A protein and the small-molecule ligand that binds it are described below.
Small molecule (SMILES): Nc1ncnc2c1ncn2[C@H]1C[C@H](O)[C@@H](COP(=O)(O)O)O1

Sequence of chain 1.E:
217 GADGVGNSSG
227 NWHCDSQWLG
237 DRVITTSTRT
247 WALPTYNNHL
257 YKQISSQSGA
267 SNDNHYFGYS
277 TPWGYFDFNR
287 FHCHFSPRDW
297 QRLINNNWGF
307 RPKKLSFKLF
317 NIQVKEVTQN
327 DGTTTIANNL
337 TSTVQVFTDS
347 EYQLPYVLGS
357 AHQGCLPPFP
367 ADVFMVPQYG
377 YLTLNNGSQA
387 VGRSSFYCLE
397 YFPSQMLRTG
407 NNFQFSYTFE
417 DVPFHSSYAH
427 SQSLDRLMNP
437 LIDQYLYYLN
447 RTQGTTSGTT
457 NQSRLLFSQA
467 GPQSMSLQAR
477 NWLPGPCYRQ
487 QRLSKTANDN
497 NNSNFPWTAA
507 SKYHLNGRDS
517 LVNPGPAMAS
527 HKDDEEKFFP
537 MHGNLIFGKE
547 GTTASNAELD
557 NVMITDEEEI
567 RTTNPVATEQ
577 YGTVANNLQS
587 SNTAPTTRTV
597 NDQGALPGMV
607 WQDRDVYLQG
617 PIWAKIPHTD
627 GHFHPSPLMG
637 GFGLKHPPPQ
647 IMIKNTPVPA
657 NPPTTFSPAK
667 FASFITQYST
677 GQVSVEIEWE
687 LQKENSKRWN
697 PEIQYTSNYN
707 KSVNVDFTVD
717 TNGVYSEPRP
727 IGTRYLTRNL

Binding-site contacts:
Ligand atom N9 contacts residue PRO419 of chain 1.E at 4.2 Å.
Ligand atom O2P contacts residue HIS628 of chain 1.E at 4.3 Å.
Ligand atom N1 contacts residue ILE622 of chain 1.E at 4.4 Å.
Ligand atom N9 contacts residue HIS630 of chain 1.E at 4.2 Å.
Ligand atom N6 contacts residue GLY637 of chain 1.E at 4.1 Å.
Ligand atom N6 contacts residue GLY639 of chain 1.E at 2.8 Å (h-bond).
Ligand atom C6 contacts residue PRO419 of chain 1.E at 4.4 Å (hydrophobic).
Ligand atom N1 contacts residue PRO631 of chain 1.E at 4.2 Å.
Ligand atom O4' contacts residue PRO631 of chain 1.E at 3.8 Å.
Ligand atom N7 contacts residue ASP609 of chain 1.E at 4.5 Å.
Ligand atom O4' contacts residue HIS630 of chain 1.E at 4.4 Å.
Ligand atom N7 contacts residue PRO419 of chain 1.E at 4.4 Å.
Ligand atom N1 contacts residue GLY639 of chain 1.E at 2.9 Å (h-bond).
Ligand atom C5 contacts residue PRO631 of chain 1.E at 4.4 Å (hydrophobic).
Ligand atom N1 contacts residue VAL418 of chain 1.E at 3.8 Å.
Ligand atom C2' contacts residue PRO419 of chain 1.E at 4.0 Å (hydrophobic).
Ligand atom N3 contacts residue PRO419 of chain 1.E at 4.3 Å.
Ligand atom C6 contacts residue VAL418 of chain 1.E at 3.8 Å (hydrophobic).
Ligand atom C8 contacts residue PRO419 of chain 1.E at 4.3 Å (hydrophobic).
Ligand atom N6 contacts residue PRO631 of chain 1.E at 3.9 Å.
Ligand atom N6 contacts residue SER632 of chain 1.E at 3.9 Å.
Ligand atom N7 contacts residue SER632 of chain 1.E at 3.8 Å.
Ligand atom C6 contacts residue PRO631 of chain 1.E at 4.0 Å (hydrophobic).
Ligand atom N6 contacts residue PHE638 of chain 1.E at 3.8 Å.
Ligand atom O2P contacts residue PHE629 of chain 1.E at 4.0 Å.
Ligand atom O2P contacts residue PRO631 of chain 1.E at 3.8 Å.
Ligand atom N6 contacts residue PRO633 of chain 1.E at 4.2 Å.
Ligand atom N6 contacts residue VAL418 of chain 1.E at 3.6 Å.
Ligand atom C1' contacts residue HIS630 of chain 1.E at 4.0 Å.
Ligand atom C5 contacts residue SER632 of chain 1.E at 4.3 Å.
Ligand atom C8 contacts residue HIS630 of chain 1.E at 3.4 Å.
Ligand atom O5' contacts residue PRO631 of chain 1.E at 4.1 Å.
Ligand atom C5 contacts residue PRO419 of chain 1.E at 4.2 Å (hydrophobic).
Ligand atom C6 contacts residue SER632 of chain 1.E at 4.3 Å.
Ligand atom C2 contacts residue GLY639 of chain 1.E at 3.7 Å.
Ligand atom C6 contacts residue GLY639 of chain 1.E at 3.7 Å.
Ligand atom O5' contacts residue PHE629 of chain 1.E at 4.2 Å.
Ligand atom C4 contacts residue PRO419 of chain 1.E at 4.2 Å (hydrophobic).
Ligand atom C2 contacts residue PRO419 of chain 1.E at 4.4 Å (hydrophobic).
Ligand atom N7 contacts residue HIS630 of chain 1.E at 4.1 Å.